Binding-site contacts:
Ligand atom O5 contacts residue TYR152 of chain 1.A at 4.0 Å.
Ligand atom C8 contacts residue ARG432 of chain 1.A at 4.3 Å.
Ligand atom O7 contacts residue LYS386 of chain 1.A at 4.5 Å.
Ligand atom C1 contacts residue ASN435 of chain 1.A at 1.4 Å.
Ligand atom C2 contacts residue ASN435 of chain 1.A at 2.4 Å.
Ligand atom C5 contacts residue TYR152 of chain 1.A at 3.7 Å (hydrophobic).
Ligand atom O6 contacts residue SER384 of chain 1.A at 4.4 Å.
Ligand atom O5 contacts residue SER384 of chain 1.A at 4.3 Å.
Ligand atom O7 contacts residue LEU431 of chain 1.A at 4.1 Å.
Ligand atom O5 contacts residue ASN435 of chain 1.A at 2.3 Å (h-bond).
Ligand atom C6 contacts residue VAL383 of chain 1.A at 3.8 Å (hydrophobic).
Ligand atom O6 contacts residue ASN387 of chain 1.A at 4.3 Å.
Ligand atom C7 contacts residue ASN435 of chain 1.A at 3.6 Å.
Ligand atom C8 contacts residue ALA433 of chain 1.A at 3.4 Å (hydrophobic).
Ligand atom O6 contacts residue VAL383 of chain 1.A at 4.2 Å.
Ligand atom C4 contacts residue ASN435 of chain 1.A at 4.2 Å.
Ligand atom C5 contacts residue ASN435 of chain 1.A at 3.6 Å.
Ligand atom O7 contacts residue TYR152 of chain 1.A at 4.0 Å.
Ligand atom O7 contacts residue ASN435 of chain 1.A at 3.9 Å.
Ligand atom C4 contacts residue TYR152 of chain 1.A at 4.3 Å (hydrophobic).
Ligand atom C8 contacts residue ARG434 of chain 1.A at 4.1 Å.
Ligand atom N2 contacts residue ASN435 of chain 1.A at 2.9 Å (h-bond).
Ligand atom C3 contacts residue ASN435 of chain 1.A at 3.8 Å.
Ligand atom C3 contacts residue TYR152 of chain 1.A at 4.3 Å (hydrophobic).
Ligand atom O4 contacts residue TYR152 of chain 1.A at 4.3 Å.
Ligand atom C8 contacts residue VAL383 of chain 1.A at 4.4 Å (hydrophobic).
Ligand atom C1 contacts residue TYR152 of chain 1.A at 4.1 Å (hydrophobic).

Sequence of chain 1.A:
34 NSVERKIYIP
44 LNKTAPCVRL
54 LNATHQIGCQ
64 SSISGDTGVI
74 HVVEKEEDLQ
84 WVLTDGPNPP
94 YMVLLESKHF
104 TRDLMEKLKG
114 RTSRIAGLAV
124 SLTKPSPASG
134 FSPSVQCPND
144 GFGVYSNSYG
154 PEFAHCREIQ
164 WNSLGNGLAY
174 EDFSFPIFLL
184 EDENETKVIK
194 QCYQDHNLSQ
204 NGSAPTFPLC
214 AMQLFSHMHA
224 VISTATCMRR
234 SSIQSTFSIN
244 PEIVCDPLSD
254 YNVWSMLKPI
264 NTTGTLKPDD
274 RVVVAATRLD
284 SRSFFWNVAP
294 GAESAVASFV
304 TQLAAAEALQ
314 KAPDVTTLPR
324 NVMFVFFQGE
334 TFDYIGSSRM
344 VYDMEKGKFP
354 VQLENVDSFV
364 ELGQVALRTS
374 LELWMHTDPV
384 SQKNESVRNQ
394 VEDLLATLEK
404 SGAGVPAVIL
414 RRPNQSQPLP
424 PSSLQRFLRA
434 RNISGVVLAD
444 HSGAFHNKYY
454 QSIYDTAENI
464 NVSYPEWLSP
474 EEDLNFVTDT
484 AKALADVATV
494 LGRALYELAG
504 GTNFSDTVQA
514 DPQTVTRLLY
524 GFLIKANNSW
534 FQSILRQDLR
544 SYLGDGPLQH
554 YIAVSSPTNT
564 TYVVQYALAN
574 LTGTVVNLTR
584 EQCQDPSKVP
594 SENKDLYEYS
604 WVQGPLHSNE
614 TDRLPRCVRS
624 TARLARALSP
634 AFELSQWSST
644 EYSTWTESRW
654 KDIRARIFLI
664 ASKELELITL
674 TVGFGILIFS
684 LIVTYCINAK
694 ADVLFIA

This protein binds this small molecule.
Small molecule (SMILES): CC(=O)N[C@H]1[C@H](O[C@H]2[C@H](O)[C@@H](NC(C)=O)CO[C@@H]2CO)O[C@H](CO)[C@@H](O)[C@@H]1O